Binding-site contacts:
Ligand atom O6A contacts residue ARG182 of chain 2.C at 3.2 Å.
Ligand atom C3 contacts residue VAL138 of chain 2.C at 3.1 Å (hydrophobic).
Ligand atom O2S contacts residue THR114 of chain 2.C at 3.3 Å (h-bond).
Ligand atom C5M contacts residue ALA110 of chain 2.C at 3.5 Å (hydrophobic).
Ligand atom C8 contacts residue HIS36 of chain 1.C at 3.5 Å.
Ligand atom C8A contacts residue ILE160 of chain 2.C at 3.2 Å (hydrophobic).
Ligand atom O3S contacts residue THR114 of chain 2.C at 2.5 Å (h-bond).
Ligand atom C4A contacts residue ILE181 of chain 2.C at 3.5 Å (hydrophobic).
Ligand atom C6A contacts residue PRO159 of chain 2.C at 3.0 Å (hydrophobic).
Ligand atom C2 contacts residue VAL138 of chain 2.C at 3.4 Å (hydrophobic).
Ligand atom O28 contacts residue ARG37 of chain 1.C at 3.4 Å.
Ligand atom O2P contacts residue ILE181 of chain 2.C at 3.4 Å.
Ligand atom N1A contacts residue PRO159 of chain 2.C at 3.4 Å.
Ligand atom O28 contacts residue HIS36 of chain 1.C at 2.4 Å (h-bond).
Ligand atom O6A contacts residue ILE181 of chain 2.C at 3.5 Å (h-bond).
Ligand atom C5A contacts residue PRO159 of chain 2.C at 3.2 Å (hydrophobic).
Ligand atom N9A contacts residue ILE181 of chain 2.C at 3.4 Å.
Ligand atom C5M contacts residue PHE139 of chain 2.C at 3.5 Å (hydrophobic).
Ligand atom O3P contacts residue ILE109 of chain 2.C at 3.2 Å (h-bond).
Ligand atom N7A contacts residue LYS179 of chain 2.C at 3.5 Å (salt-bridge).
Ligand atom O6A contacts residue LYS179 of chain 2.C at 2.8 Å (salt-bridge).
Ligand atom O2 contacts residue ATP1 of chain 2.M at 2.3 Å (h-bond).
Ligand atom O4S contacts residue ILE160 of chain 2.C at 2.9 Å.
Ligand atom O5S contacts residue ILE181 of chain 2.C at 3.3 Å.
Ligand atom C8A contacts residue ILE181 of chain 2.C at 3.4 Å (hydrophobic).
Ligand atom N1 contacts residue ATP1 of chain 2.M at 2.7 Å (h-bond).
Ligand atom C8 contacts residue ATP1 of chain 2.M at 3.5 Å.
Ligand atom O6A contacts residue PRO159 of chain 2.C at 3.2 Å.
Ligand atom O18 contacts residue ATP1 of chain 2.M at 2.7 Å (h-bond).
Ligand atom N2A contacts residue ARG182 of chain 2.C at 3.3 Å (salt-bridge).
Ligand atom C3M contacts residue VAL138 of chain 2.C at 3.1 Å (hydrophobic).
Ligand atom C5 contacts residue ALA110 of chain 2.C at 2.9 Å (hydrophobic).
Ligand atom C4 contacts residue ALA110 of chain 2.C at 3.2 Å (hydrophobic).
Ligand atom C3S contacts residue THR114 of chain 2.C at 3.4 Å.
Ligand atom C2 contacts residue ATP1 of chain 2.M at 2.9 Å.
Ligand atom C6 contacts residue ALA110 of chain 2.C at 3.1 Å (hydrophobic).
Ligand atom N1 contacts residue ALA110 of chain 2.C at 3.4 Å.
Ligand atom O1P contacts residue VAL138 of chain 2.C at 3.0 Å (h-bond).
Ligand atom O2P contacts residue PHE139 of chain 2.C at 2.9 Å.
Ligand atom C4A contacts residue PRO159 of chain 2.C at 3.4 Å (hydrophobic).

Sequence of chain 1.C:
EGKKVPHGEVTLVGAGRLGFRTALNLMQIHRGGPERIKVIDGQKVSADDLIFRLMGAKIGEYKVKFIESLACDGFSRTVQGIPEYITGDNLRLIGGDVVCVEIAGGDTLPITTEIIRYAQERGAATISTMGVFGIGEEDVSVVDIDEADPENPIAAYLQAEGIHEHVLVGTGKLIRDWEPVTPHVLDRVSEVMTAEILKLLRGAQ

Sequence of chain 2.C:
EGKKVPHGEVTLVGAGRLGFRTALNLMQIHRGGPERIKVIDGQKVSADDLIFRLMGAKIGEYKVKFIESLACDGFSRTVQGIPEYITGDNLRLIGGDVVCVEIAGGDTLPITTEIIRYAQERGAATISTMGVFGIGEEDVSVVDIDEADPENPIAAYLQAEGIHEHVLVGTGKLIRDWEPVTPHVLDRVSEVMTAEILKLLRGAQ

The small molecule below binds the protein below.
Small molecule (SMILES): Cc1c(O)nc(CC(=O)O)c(C)c1O[P](=O)(O)OCC1OC(n2cnc3c(=O)[nH]c(N)nc32)[C@H](O)[C@@H]1O